Sequence of chain 2.A:
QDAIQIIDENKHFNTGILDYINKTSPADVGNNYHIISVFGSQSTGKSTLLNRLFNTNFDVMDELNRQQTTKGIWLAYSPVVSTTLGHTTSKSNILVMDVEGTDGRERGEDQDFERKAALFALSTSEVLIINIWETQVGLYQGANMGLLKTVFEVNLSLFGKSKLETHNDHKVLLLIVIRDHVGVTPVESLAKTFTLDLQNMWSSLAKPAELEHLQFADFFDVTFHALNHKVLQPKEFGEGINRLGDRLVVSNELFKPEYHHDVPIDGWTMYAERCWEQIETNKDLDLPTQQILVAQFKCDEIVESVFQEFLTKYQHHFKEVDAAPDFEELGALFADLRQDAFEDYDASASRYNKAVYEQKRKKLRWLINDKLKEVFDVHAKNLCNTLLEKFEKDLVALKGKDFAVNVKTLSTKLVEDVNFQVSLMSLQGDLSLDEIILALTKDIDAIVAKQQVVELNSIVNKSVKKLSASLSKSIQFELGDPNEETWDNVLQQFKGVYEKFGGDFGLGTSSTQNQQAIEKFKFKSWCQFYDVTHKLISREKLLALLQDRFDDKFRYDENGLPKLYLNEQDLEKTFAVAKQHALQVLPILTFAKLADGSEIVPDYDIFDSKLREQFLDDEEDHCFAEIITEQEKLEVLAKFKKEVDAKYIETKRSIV

The small molecule below binds the protein below.
Small molecule (SMILES): Nc1nc2c(ncn2[C@@H]2O[C@H](CO[P](=O)(O)O[P](=O)(O)NP(=O)(O)O)[C@@H](O)[C@H]2O)c(=O)[nH]1

Binding-site contacts:
Ligand atom O3' contacts residue MET86 of chain 2.A at 2.9 Å (h-bond).
Ligand atom O1B contacts residue MG1 of chain 2.B at 1.9 Å.
Ligand atom O1A contacts residue GLY70 of chain 2.A at 2.8 Å.
Ligand atom O1A contacts residue LYS71 of chain 2.A at 3.6 Å.
Ligand atom O2G contacts residue GLY126 of chain 2.A at 3.1 Å (h-bond).
Ligand atom N1 contacts residue TRP158 of chain 2.A at 3.2 Å.
Ligand atom O2A contacts residue VAL85 of chain 2.A at 3.1 Å.
Ligand atom O2' contacts residue GLU88 of chain 2.A at 2.8 Å (salt-bridge).
Ligand atom O1A contacts residue VAL85 of chain 2.A at 3.4 Å.
Ligand atom O2A contacts residue MET86 of chain 2.A at 3.2 Å (h-bond).
Ligand atom C2 contacts residue ASP205 of chain 2.A at 3.1 Å.
Ligand atom O2B contacts residue LYS71 of chain 2.A at 2.7 Å (salt-bridge).
Ligand atom O1B contacts residue SER72 of chain 2.A at 2.9 Å (h-bond).
Ligand atom O3A contacts residue GLY70 of chain 2.A at 3.2 Å (h-bond).
Ligand atom C2 contacts residue TRP158 of chain 2.A at 3.5 Å (hydrophobic).
Ligand atom N3B contacts residue SER68 of chain 2.A at 2.7 Å (h-bond).
Ligand atom O2B contacts residue GLY70 of chain 2.A at 3.0 Å (h-bond).
Ligand atom C6 contacts residue TRP158 of chain 2.A at 3.4 Å (hydrophobic).
Ligand atom O2B contacts residue THR69 of chain 2.A at 3.1 Å (h-bond).
Ligand atom PB contacts residue MG1 of chain 2.B at 3.4 Å.
Ligand atom PG contacts residue MG1 of chain 2.B at 3.3 Å.
Ligand atom O6 contacts residue ASP205 of chain 2.A at 2.8 Å (salt-bridge).
Ligand atom O1G contacts residue THR95 of chain 2.A at 2.8 Å (h-bond).
Ligand atom O3' contacts residue GLU88 of chain 2.A at 3.1 Å.
Ligand atom C8 contacts residue GLY70 of chain 2.A at 3.5 Å.
Ligand atom O2G contacts residue SER68 of chain 2.A at 3.5 Å (h-bond).
Ligand atom O6 contacts residue ARG204 of chain 2.A at 3.2 Å (salt-bridge).
Ligand atom N2 contacts residue ASP205 of chain 2.A at 2.5 Å (salt-bridge).
Ligand atom O3G contacts residue THR95 of chain 2.A at 3.4 Å (h-bond).
Ligand atom O2' contacts residue LYS255 of chain 2.A at 3.4 Å.
Ligand atom O3G contacts residue THR94 of chain 2.A at 2.7 Å (h-bond).
Ligand atom O3A contacts residue SER68 of chain 2.A at 3.5 Å.
Ligand atom C6 contacts residue ASP205 of chain 2.A at 2.9 Å.
Ligand atom C5 contacts residue ARG204 of chain 2.A at 3.5 Å.
Ligand atom O1A contacts residue THR73 of chain 2.A at 2.5 Å (h-bond).
Ligand atom N1 contacts residue ASP205 of chain 2.A at 2.2 Å (salt-bridge).
Ligand atom PB contacts residue LYS71 of chain 2.A at 3.5 Å.
Ligand atom O1G contacts residue MG1 of chain 2.B at 2.0 Å.
Ligand atom N7 contacts residue ARG204 of chain 2.A at 2.7 Å (salt-bridge).
Ligand atom N2 contacts residue HIS254 of chain 2.A at 3.3 Å.